The small molecule below binds the protein below.
Small molecule (SMILES): CC(=O)N[C@H]1[C@H](O[C@H]2[C@H](O)[C@@H](NC(C)=O)CO[C@@H]2CO)O[C@H](CO)[C@@H](O)[C@@H]1O

Sequence of chain 1.B:
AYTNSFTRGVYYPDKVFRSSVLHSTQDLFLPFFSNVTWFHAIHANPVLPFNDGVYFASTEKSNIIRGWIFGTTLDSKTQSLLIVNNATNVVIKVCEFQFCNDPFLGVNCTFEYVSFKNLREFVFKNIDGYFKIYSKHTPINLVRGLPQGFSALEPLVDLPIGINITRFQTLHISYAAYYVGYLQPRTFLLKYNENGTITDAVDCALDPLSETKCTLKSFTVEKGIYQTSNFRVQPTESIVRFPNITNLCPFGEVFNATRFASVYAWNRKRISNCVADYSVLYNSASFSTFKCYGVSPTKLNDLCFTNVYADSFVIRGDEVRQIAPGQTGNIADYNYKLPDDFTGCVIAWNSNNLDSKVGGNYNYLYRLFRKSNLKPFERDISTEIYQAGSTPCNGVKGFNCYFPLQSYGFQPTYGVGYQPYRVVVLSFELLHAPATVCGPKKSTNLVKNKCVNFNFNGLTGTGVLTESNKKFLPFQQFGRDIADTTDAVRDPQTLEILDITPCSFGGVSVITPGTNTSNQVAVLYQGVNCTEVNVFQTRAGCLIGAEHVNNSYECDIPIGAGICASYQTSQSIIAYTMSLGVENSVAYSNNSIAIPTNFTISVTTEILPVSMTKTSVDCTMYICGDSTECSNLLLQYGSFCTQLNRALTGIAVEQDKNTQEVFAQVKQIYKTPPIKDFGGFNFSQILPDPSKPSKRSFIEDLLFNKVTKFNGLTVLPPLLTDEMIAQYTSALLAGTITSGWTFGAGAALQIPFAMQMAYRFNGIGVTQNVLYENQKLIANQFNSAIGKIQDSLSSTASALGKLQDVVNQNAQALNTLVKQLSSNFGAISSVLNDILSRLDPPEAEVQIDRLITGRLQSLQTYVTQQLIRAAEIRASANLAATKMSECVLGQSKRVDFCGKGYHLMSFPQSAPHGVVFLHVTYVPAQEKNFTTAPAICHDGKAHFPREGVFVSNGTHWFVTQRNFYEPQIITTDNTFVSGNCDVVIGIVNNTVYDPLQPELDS

Binding-site contacts:
Ligand atom C7 contacts residue ASN234 of chain 1.B at 3.5 Å.
Ligand atom O5 contacts residue ASN234 of chain 1.B at 2.3 Å (h-bond).
Ligand atom C1 contacts residue ASN234 of chain 1.B at 1.4 Å.
Ligand atom C4 contacts residue ASN234 of chain 1.B at 4.2 Å.
Ligand atom C2 contacts residue ASN234 of chain 1.B at 2.4 Å.
Ligand atom C5 contacts residue ASN234 of chain 1.B at 3.6 Å.
Ligand atom O7 contacts residue ASN234 of chain 1.B at 3.7 Å.
Ligand atom C3 contacts residue ASN234 of chain 1.B at 3.8 Å.
Ligand atom N2 contacts residue ASN234 of chain 1.B at 2.9 Å (h-bond).